The small molecule below binds the protein below.
Small molecule (SMILES): C=C[C@H]1CN(Cc2ccccn2)C(=O)[C@@H]2CCC[C@H]1N2[S@@](=N)(=O)c1cc(Cl)cc(Cl)c1

Sequence of chain 1.D:
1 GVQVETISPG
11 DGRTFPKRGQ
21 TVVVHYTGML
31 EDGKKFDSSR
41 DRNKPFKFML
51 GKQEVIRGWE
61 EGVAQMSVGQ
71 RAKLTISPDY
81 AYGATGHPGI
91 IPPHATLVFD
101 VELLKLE

Binding-site contacts:
Ligand atom OAD contacts residue TYR82 of chain 1.D at 3.5 Å (h-bond).
Ligand atom CLBB contacts residue HIS87 of chain 1.D at 3.5 Å.
Ligand atom CAN contacts residue GLU54 of chain 1.D at 3.5 Å.
Ligand atom CA contacts residue TYR82 of chain 1.D at 3.4 Å (hydrophobic).
Ligand atom SAC contacts residue PHE99 of chain 1.D at 4.0 Å.
Ligand atom CB contacts residue TRP59 of chain 1.D at 3.5 Å (hydrophobic).
Ligand atom N contacts residue TYR82 of chain 1.D at 3.7 Å.
Ligand atom CBD contacts residue ILE90 of chain 1.D at 3.8 Å (hydrophobic).
Ligand atom NAB contacts residue PHE99 of chain 1.D at 3.4 Å.
Ligand atom NAM contacts residue TYR82 of chain 1.D at 3.2 Å (h-bond).
Ligand atom CAZ contacts residue TYR82 of chain 1.D at 3.2 Å (hydrophobic).
Ligand atom CAG contacts residue PHE46 of chain 1.D at 3.9 Å (hydrophobic).
Ligand atom C contacts residue TYR82 of chain 1.D at 3.0 Å (hydrophobic).
Ligand atom NAB contacts residue PHE36 of chain 1.D at 3.6 Å.
Ligand atom CAO contacts residue TYR82 of chain 1.D at 3.7 Å (hydrophobic).
Ligand atom NAB contacts residue TYR26 of chain 1.D at 3.6 Å.
Ligand atom OAD contacts residue PHE36 of chain 1.D at 3.9 Å.
Ligand atom OAD contacts residue PHE99 of chain 1.D at 3.3 Å.
Ligand atom SAC contacts residue TYR82 of chain 1.D at 4.1 Å.
Ligand atom CAU contacts residue TYR82 of chain 1.D at 3.8 Å (hydrophobic).
Ligand atom CAG contacts residue TYR26 of chain 1.D at 3.7 Å (hydrophobic).
Ligand atom CAN contacts residue TYR82 of chain 1.D at 3.8 Å (hydrophobic).
Ligand atom CAH contacts residue TRP59 of chain 1.D at 3.7 Å (hydrophobic).
Ligand atom CAQ contacts residue TYR82 of chain 1.D at 3.4 Å (hydrophobic).
Ligand atom CAY contacts residue TYR82 of chain 1.D at 4.1 Å (hydrophobic).
Ligand atom CAH contacts residue PHE46 of chain 1.D at 3.8 Å (hydrophobic).
Ligand atom CBC contacts residue ILE90 of chain 1.D at 3.8 Å (hydrophobic).
Ligand atom CLBE contacts residue ILE90 of chain 1.D at 3.6 Å.
Ligand atom CAF contacts residue TYR26 of chain 1.D at 3.8 Å (hydrophobic).
Ligand atom NAB contacts residue ASP37 of chain 1.D at 3.1 Å (salt-bridge).
Ligand atom CBF contacts residue ASP37 of chain 1.D at 3.3 Å.
Ligand atom O contacts residue ILE56 of chain 1.D at 2.9 Å (h-bond).
Ligand atom O contacts residue TYR82 of chain 1.D at 3.4 Å (h-bond).
Ligand atom CLBE contacts residue ASP37 of chain 1.D at 4.0 Å.
Ligand atom NAP contacts residue TYR82 of chain 1.D at 2.7 Å (h-bond).
Ligand atom CBA contacts residue TYR82 of chain 1.D at 4.1 Å (hydrophobic).
Ligand atom CLBB contacts residue ILE90 of chain 1.D at 3.9 Å.
Ligand atom O contacts residue VAL55 of chain 1.D at 3.3 Å.
Ligand atom CAW contacts residue PHE46 of chain 1.D at 4.0 Å (hydrophobic).
Ligand atom CAW contacts residue TYR26 of chain 1.D at 4.1 Å (hydrophobic).